Sequence of chain 1.C:
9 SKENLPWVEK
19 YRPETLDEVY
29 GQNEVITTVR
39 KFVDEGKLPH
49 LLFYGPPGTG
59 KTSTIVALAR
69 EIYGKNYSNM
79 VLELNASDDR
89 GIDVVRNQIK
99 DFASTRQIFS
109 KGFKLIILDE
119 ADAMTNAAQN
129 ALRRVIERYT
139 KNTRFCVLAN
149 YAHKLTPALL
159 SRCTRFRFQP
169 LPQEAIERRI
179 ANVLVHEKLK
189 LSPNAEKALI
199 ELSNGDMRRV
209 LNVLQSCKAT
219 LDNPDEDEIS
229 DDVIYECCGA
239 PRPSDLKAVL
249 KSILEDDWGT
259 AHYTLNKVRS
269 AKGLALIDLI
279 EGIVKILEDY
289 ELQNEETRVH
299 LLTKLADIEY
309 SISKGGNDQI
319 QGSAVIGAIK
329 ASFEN

The small molecule below binds the protein below.
Small molecule (SMILES): N[C@@H](CCC(=O)O)C(=O)O

Binding-site contacts:
Ligand atom CG contacts residue GLN291 of chain 1.C at 3.8 Å.
Ligand atom CD contacts residue GLN291 of chain 1.C at 3.4 Å.
Ligand atom CA contacts residue ASN292 of chain 1.C at 4.4 Å.
Ligand atom N contacts residue PHE331 of chain 1.C at 2.8 Å (h-bond).
Ligand atom N contacts residue GLU332 of chain 1.C at 3.8 Å.
Ligand atom CA contacts residue THR295 of chain 1.C at 4.5 Å.
Ligand atom N contacts residue ASN333 of chain 1.C at 3.0 Å.
Ligand atom OE2 contacts residue GLU289 of chain 1.C at 3.6 Å.
Ligand atom CA contacts residue PHE331 of chain 1.C at 3.9 Å (hydrophobic).
Ligand atom N contacts residue THR295 of chain 1.C at 4.0 Å.
Ligand atom CG contacts residue PHE331 of chain 1.C at 4.0 Å (hydrophobic).
Ligand atom CB contacts residue THR1 of chain 1.P at 3.3 Å.
Ligand atom CD contacts residue PHE331 of chain 1.C at 3.8 Å (hydrophobic).
Ligand atom OE1 contacts residue PHE331 of chain 1.C at 4.1 Å.
Ligand atom C contacts residue THR1 of chain 1.P at 1.3 Å.
Ligand atom OE1 contacts residue GLN291 of chain 1.C at 3.3 Å (h-bond).
Ligand atom N contacts residue THR1 of chain 1.P at 2.7 Å (h-bond).
Ligand atom CB contacts residue GLN291 of chain 1.C at 3.7 Å.
Ligand atom OE2 contacts residue GLN291 of chain 1.C at 3.8 Å.
Ligand atom OE2 contacts residue LEU290 of chain 1.C at 3.2 Å.
Ligand atom O contacts residue ASN333 of chain 1.C at 4.1 Å.
Ligand atom CB contacts residue PHE331 of chain 1.C at 4.0 Å (hydrophobic).
Ligand atom C contacts residue GLN291 of chain 1.C at 4.5 Å.
Ligand atom OE2 contacts residue PHE331 of chain 1.C at 3.9 Å.
Ligand atom C contacts residue ASN333 of chain 1.C at 3.6 Å.
Ligand atom CA contacts residue ASN333 of chain 1.C at 3.5 Å.
Ligand atom CD contacts residue LEU290 of chain 1.C at 4.2 Å (hydrophobic).
Ligand atom CA contacts residue THR1 of chain 1.P at 2.4 Å.
Ligand atom O contacts residue GLN291 of chain 1.C at 4.0 Å.
Ligand atom O contacts residue THR1 of chain 1.P at 2.2 Å (h-bond).